The small molecule below binds the protein below.
Small molecule (SMILES): CC(C)CCC[C@@H](C)[C@H]1CC[C@H]2[C@@H]3CC=C4C[C@@H](O)CC[C@]4(C)[C@H]3CC[C@]12C

Binding-site contacts:
Ligand atom C27 contacts residue PRO340 of chain 1.F at 2.5 Å (hydrophobic).
Ligand atom C12 contacts residue ILE336 of chain 1.F at 4.2 Å (hydrophobic).
Ligand atom C4 contacts residue LYS333 of chain 1.F at 4.3 Å.
Ligand atom C18 contacts residue ILE336 of chain 1.F at 3.2 Å (hydrophobic).
Ligand atom C19 contacts residue ILE336 of chain 1.F at 2.7 Å (hydrophobic).
Ligand atom C25 contacts residue PRO340 of chain 1.F at 3.4 Å (hydrophobic).
Ligand atom C19 contacts residue LYS333 of chain 1.F at 3.3 Å.
Ligand atom C27 contacts residue VAL339 of chain 1.F at 2.4 Å (hydrophobic).
Ligand atom C16 contacts residue VAL339 of chain 1.F at 4.3 Å (hydrophobic).
Ligand atom C25 contacts residue VAL339 of chain 1.F at 3.6 Å (hydrophobic).
Ligand atom C19 contacts residue ASN332 of chain 1.F at 3.8 Å.
Ligand atom C9 contacts residue ILE336 of chain 1.F at 3.9 Å (hydrophobic).
Ligand atom C24 contacts residue VAL339 of chain 1.F at 3.7 Å (hydrophobic).
Ligand atom C5 contacts residue ASN332 of chain 1.F at 4.4 Å.
Ligand atom C4 contacts residue ASN332 of chain 1.F at 4.4 Å.
Ligand atom C26 contacts residue PRO340 of chain 1.F at 3.2 Å (hydrophobic).
Ligand atom C18 contacts residue TRP335 of chain 1.F at 3.6 Å (hydrophobic).
Ligand atom C2 contacts residue VAL316 of chain 1.F at 4.3 Å (hydrophobic).
Ligand atom C8 contacts residue ILE336 of chain 1.F at 4.4 Å (hydrophobic).
Ligand atom C1 contacts residue ILE336 of chain 1.F at 4.0 Å (hydrophobic).
Ligand atom C23 contacts residue VAL339 of chain 1.F at 3.5 Å (hydrophobic).
Ligand atom C11 contacts residue ILE336 of chain 1.F at 3.2 Å (hydrophobic).
Ligand atom C10 contacts residue ILE336 of chain 1.F at 3.8 Å (hydrophobic).

Sequence of chain 1.F:
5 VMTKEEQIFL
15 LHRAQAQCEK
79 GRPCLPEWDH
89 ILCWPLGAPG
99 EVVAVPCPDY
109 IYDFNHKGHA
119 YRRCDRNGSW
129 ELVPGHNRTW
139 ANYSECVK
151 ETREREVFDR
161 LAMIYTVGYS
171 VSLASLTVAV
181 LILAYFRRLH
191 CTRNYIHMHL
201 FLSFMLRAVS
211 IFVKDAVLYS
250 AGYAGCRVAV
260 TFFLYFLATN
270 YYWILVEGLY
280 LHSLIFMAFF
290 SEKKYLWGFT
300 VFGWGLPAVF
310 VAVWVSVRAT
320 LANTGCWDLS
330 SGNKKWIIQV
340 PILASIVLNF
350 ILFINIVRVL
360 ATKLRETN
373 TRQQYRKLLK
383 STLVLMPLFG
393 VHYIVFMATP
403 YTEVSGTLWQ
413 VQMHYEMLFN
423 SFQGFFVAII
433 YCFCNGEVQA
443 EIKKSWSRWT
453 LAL